A small-molecule ligand and the protein it binds are described below.
Small molecule (SMILES): CC(C)[C@H](NC(=O)CNC(=O)CNC(=O)CN)C(=O)N[C@H](C=O)CCCCN(C)C

Sequence of chain 1.B:
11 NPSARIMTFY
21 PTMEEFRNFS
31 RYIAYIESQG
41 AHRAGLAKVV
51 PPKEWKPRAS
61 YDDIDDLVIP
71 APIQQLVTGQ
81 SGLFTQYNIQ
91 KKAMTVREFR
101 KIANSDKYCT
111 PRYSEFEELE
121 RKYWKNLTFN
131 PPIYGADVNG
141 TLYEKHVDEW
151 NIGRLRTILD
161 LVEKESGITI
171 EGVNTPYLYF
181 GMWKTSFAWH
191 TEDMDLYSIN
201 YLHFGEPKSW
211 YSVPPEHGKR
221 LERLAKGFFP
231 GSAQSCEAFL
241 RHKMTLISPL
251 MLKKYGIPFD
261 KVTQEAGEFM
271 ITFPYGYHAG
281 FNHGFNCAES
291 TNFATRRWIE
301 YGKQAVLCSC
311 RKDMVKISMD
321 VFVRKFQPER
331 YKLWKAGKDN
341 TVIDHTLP

Binding-site contacts:
Ligand atom CH2 contacts residue TYR179 of chain 1.B at 3.7 Å (hydrophobic).
Ligand atom CA contacts residue GLU171 of chain 1.B at 3.8 Å.
Ligand atom CH1 contacts residue GLU192 of chain 1.B at 3.4 Å.
Ligand atom O contacts residue VAL315 of chain 1.B at 3.4 Å.
Ligand atom O contacts residue LYS316 of chain 1.B at 3.8 Å.
Ligand atom CH1 contacts residue ASN292 of chain 1.B at 3.6 Å.
Ligand atom O contacts residue VAL315 of chain 1.B at 3.4 Å.
Ligand atom CA contacts residue ILE170 of chain 1.B at 3.8 Å (hydrophobic).
Ligand atom C contacts residue TYR177 of chain 1.B at 3.6 Å (hydrophobic).
Ligand atom CE contacts residue TYR179 of chain 1.B at 3.7 Å (hydrophobic).
Ligand atom O contacts residue MET314 of chain 1.B at 3.4 Å (h-bond).
Ligand atom C contacts residue ILE168 of chain 1.B at 3.8 Å (hydrophobic).
Ligand atom O contacts residue ASP313 of chain 1.B at 3.6 Å.
Ligand atom O contacts residue LYS316 of chain 1.B at 3.0 Å (salt-bridge).
Ligand atom N contacts residue ASP313 of chain 1.B at 3.2 Å (salt-bridge).
Ligand atom N contacts residue VAL315 of chain 1.B at 3.8 Å.
Ligand atom N contacts residue TYR177 of chain 1.B at 3.9 Å.
Ligand atom CG2 contacts residue ASP313 of chain 1.B at 3.8 Å.
Ligand atom CB contacts residue GLU171 of chain 1.B at 3.4 Å.
Ligand atom CG contacts residue TYR177 of chain 1.B at 3.8 Å (hydrophobic).
Ligand atom NZ contacts residue GLY172 of chain 1.B at 3.7 Å.
Ligand atom C contacts residue VAL315 of chain 1.B at 3.5 Å (hydrophobic).
Ligand atom CH2 contacts residue GLY172 of chain 1.B at 3.2 Å.
Ligand atom CA contacts residue LYS316 of chain 1.B at 3.2 Å.
Ligand atom O contacts residue TYR177 of chain 1.B at 2.7 Å (h-bond).
Ligand atom C contacts residue ILE170 of chain 1.B at 3.7 Å (hydrophobic).
Ligand atom N contacts residue LYS316 of chain 1.B at 3.1 Å (salt-bridge).
Ligand atom O contacts residue ILE170 of chain 1.B at 3.2 Å.
Ligand atom CH2 contacts residue SER290 of chain 1.B at 3.4 Å.
Ligand atom CB contacts residue TYR177 of chain 1.B at 3.7 Å (hydrophobic).
Ligand atom CA contacts residue ASP313 of chain 1.B at 3.5 Å.
Ligand atom CD contacts residue GLY172 of chain 1.B at 3.2 Å.
Ligand atom N contacts residue GLU171 of chain 1.B at 3.0 Å (salt-bridge).
Ligand atom CH1 contacts residue THR291 of chain 1.B at 3.7 Å.
Ligand atom CH1 contacts residue GLY172 of chain 1.B at 3.6 Å.
Ligand atom CH2 contacts residue TYR177 of chain 1.B at 3.8 Å (hydrophobic).
Ligand atom C contacts residue LYS316 of chain 1.B at 3.1 Å.
Ligand atom N contacts residue SER318 of chain 1.B at 3.7 Å.
Ligand atom N contacts residue ILE170 of chain 1.B at 3.2 Å.
Ligand atom N contacts residue VAL315 of chain 1.B at 3.8 Å.